Binding-site contacts:
Ligand atom C2 contacts residue SER219 of chain 1.A at 4.4 Å.
Ligand atom CL1 contacts residue ILE314 of chain 1.A at 3.6 Å.
Ligand atom C5 contacts residue GLN344 of chain 1.A at 3.7 Å.
Ligand atom N9 contacts residue TYR17 of chain 1.A at 4.1 Å.
Ligand atom N9 contacts residue LEU106 of chain 1.A at 4.4 Å.
Ligand atom C5 contacts residue PHE348 of chain 1.A at 3.8 Å (hydrophobic).
Ligand atom O9B contacts residue LEU106 of chain 1.A at 4.5 Å.
Ligand atom O9A contacts residue TYR17 of chain 1.A at 3.3 Å.
Ligand atom C9 contacts residue LEU49 of chain 1.A at 4.4 Å (hydrophobic).
Ligand atom O9B contacts residue ASN20 of chain 1.A at 4.0 Å.
Ligand atom O9A contacts residue LEU106 of chain 1.A at 3.4 Å.
Ligand atom O5 contacts residue PHE348 of chain 1.A at 3.8 Å.
Ligand atom O2 contacts residue LEU223 of chain 1.A at 3.4 Å.
Ligand atom O2 contacts residue SER219 of chain 1.A at 3.6 Å.
Ligand atom O9B contacts residue MET21 of chain 1.A at 4.1 Å.
Ligand atom C8 contacts residue LEU223 of chain 1.A at 3.9 Å (hydrophobic).
Ligand atom C10 contacts residue TYR17 of chain 1.A at 3.5 Å (hydrophobic).
Ligand atom CL1 contacts residue SER219 of chain 1.A at 3.4 Å.
Ligand atom C7 contacts residue LEU223 of chain 1.A at 3.9 Å (hydrophobic).
Ligand atom C11 contacts residue TYR17 of chain 1.A at 3.9 Å (hydrophobic).
Ligand atom CL1 contacts residue ASN318 of chain 1.A at 3.0 Å.
Ligand atom C2 contacts residue LEU223 of chain 1.A at 4.4 Å (hydrophobic).
Ligand atom C1 contacts residue LEU222 of chain 1.A at 4.5 Å (hydrophobic).
Ligand atom O9B contacts residue LEU49 of chain 1.A at 3.3 Å.
Ligand atom O4 contacts residue GLU137 of chain 1.A at 4.4 Å.
Ligand atom C9 contacts residue TYR17 of chain 1.A at 4.1 Å (hydrophobic).
Ligand atom O5 contacts residue GLN344 of chain 1.A at 2.8 Å (h-bond).
Ligand atom C3 contacts residue GLN344 of chain 1.A at 4.1 Å.
Ligand atom N9 contacts residue LEU49 of chain 1.A at 4.1 Å.
Ligand atom C7 contacts residue PHE348 of chain 1.A at 4.4 Å (hydrophobic).
Ligand atom C6 contacts residue PHE348 of chain 1.A at 4.3 Å (hydrophobic).

A protein and the small-molecule ligand that binds it are described below.
Small molecule (SMILES): O=C(N[C@H](CO)[C@H](O)c1ccc([N+](=O)[O-])cc1)C(Cl)Cl

Sequence of chain 1.A:
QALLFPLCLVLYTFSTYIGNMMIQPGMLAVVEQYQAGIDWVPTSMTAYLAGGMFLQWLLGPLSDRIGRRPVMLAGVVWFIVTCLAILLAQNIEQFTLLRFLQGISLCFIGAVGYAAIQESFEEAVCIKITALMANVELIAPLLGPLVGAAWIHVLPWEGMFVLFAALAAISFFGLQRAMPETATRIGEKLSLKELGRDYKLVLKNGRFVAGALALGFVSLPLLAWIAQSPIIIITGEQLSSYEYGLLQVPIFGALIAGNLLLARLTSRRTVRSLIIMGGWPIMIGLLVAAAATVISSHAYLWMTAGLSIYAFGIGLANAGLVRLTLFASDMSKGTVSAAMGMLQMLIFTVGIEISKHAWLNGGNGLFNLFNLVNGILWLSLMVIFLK